Sequence of chain 1.C:
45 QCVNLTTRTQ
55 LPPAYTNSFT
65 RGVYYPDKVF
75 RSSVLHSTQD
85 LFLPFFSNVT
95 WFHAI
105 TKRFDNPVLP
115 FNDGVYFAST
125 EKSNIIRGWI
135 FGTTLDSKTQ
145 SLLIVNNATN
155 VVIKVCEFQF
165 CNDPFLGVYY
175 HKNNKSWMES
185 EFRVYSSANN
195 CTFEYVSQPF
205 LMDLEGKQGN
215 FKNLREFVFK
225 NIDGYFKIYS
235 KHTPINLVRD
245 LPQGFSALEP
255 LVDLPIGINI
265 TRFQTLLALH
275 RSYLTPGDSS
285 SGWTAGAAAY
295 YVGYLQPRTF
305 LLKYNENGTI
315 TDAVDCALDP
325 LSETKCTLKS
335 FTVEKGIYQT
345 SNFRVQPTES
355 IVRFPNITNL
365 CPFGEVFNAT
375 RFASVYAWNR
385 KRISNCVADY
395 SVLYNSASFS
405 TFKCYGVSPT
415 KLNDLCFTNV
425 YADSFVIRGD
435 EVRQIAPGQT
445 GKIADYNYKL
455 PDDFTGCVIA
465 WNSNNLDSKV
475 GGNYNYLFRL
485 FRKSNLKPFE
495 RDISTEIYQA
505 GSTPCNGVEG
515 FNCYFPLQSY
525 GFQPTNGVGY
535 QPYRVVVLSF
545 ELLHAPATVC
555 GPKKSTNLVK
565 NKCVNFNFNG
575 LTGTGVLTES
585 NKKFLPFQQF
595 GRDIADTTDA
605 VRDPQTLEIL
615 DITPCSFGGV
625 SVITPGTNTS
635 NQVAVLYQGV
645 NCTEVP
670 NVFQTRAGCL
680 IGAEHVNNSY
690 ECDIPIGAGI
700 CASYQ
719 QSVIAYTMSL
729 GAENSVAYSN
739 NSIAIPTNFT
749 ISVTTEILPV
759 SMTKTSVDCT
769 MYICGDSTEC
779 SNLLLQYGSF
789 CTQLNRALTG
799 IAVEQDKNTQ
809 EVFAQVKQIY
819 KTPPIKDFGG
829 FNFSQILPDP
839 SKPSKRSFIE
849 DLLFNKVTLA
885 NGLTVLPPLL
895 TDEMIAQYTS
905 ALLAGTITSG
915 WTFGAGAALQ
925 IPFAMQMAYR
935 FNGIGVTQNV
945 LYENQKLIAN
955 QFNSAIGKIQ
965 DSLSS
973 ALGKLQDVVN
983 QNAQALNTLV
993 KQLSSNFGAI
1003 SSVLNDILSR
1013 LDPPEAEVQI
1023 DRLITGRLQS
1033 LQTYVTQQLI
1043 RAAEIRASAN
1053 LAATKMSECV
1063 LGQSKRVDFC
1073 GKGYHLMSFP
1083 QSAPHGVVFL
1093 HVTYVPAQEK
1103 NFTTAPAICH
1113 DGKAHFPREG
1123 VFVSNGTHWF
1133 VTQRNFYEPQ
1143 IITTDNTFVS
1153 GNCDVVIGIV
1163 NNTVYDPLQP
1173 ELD

Binding-site contacts:
Ligand atom C8 contacts residue GLY368 of chain 1.C at 3.6 Å.
Ligand atom C4 contacts residue ASN372 of chain 1.C at 4.2 Å.
Ligand atom O7 contacts residue ASN372 of chain 1.C at 3.4 Å (h-bond).
Ligand atom C8 contacts residue PHE367 of chain 1.C at 4.1 Å (hydrophobic).
Ligand atom C7 contacts residue ASN372 of chain 1.C at 3.4 Å.
Ligand atom O3 contacts residue SER400 of chain 1.C at 3.5 Å.
Ligand atom O4 contacts residue SER400 of chain 1.C at 4.3 Å.
Ligand atom C3 contacts residue ASN372 of chain 1.C at 3.8 Å.
Ligand atom C1 contacts residue ASN372 of chain 1.C at 1.4 Å.
Ligand atom N2 contacts residue SER400 of chain 1.C at 4.3 Å.
Ligand atom O7 contacts residue GLY368 of chain 1.C at 3.3 Å.
Ligand atom O5 contacts residue ASN372 of chain 1.C at 2.4 Å (h-bond).
Ligand atom N2 contacts residue ASN372 of chain 1.C at 2.9 Å (h-bond).
Ligand atom C3 contacts residue SER400 of chain 1.C at 4.1 Å.
Ligand atom C2 contacts residue ASN372 of chain 1.C at 2.5 Å.
Ligand atom C8 contacts residue PHE371 of chain 1.C at 3.5 Å (hydrophobic).
Ligand atom C7 contacts residue GLY368 of chain 1.C at 3.9 Å.
Ligand atom C5 contacts residue ASN372 of chain 1.C at 3.7 Å.
Ligand atom C8 contacts residue ASN372 of chain 1.C at 4.5 Å.

A protein and the small-molecule ligand that binds it are described below.
Small molecule (SMILES): CC(=O)N[C@@H]1[C@@H](O)[C@H](O)[C@@H](CO)O[C@H]1O